Sequence of chain 32.B:
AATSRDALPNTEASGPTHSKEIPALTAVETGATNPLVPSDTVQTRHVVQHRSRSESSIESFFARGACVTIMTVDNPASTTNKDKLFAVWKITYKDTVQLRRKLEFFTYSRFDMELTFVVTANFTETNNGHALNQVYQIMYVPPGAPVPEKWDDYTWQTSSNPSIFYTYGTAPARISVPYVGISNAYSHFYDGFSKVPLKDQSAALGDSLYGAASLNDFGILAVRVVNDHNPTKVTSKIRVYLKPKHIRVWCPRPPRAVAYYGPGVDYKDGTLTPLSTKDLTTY

Binding-site contacts:
Ligand atom C13 contacts residue PHE237 of chain 32.B at 3.7 Å (hydrophobic).
Ligand atom C18 contacts residue PHE237 of chain 32.B at 3.8 Å (hydrophobic).
Ligand atom C3 contacts residue ALA24 of chain 32.D at 3.5 Å (hydrophobic).
Ligand atom C5 contacts residue TYR159 of chain 32.B at 3.7 Å (hydrophobic).
Ligand atom C23 contacts residue TYR112 of chain 32.B at 3.3 Å (hydrophobic).
Ligand atom C14 contacts residue MET132 of chain 32.B at 3.5 Å (hydrophobic).
Ligand atom C12 contacts residue VAL199 of chain 32.B at 3.7 Å (hydrophobic).
Ligand atom C23 contacts residue PHE237 of chain 32.B at 3.8 Å (hydrophobic).
Ligand atom C5 contacts residue ILE194 of chain 32.B at 3.8 Å (hydrophobic).
Ligand atom C4 contacts residue TYR159 of chain 32.B at 3.7 Å (hydrophobic).
Ligand atom C7 contacts residue VAL196 of chain 32.B at 3.5 Å (hydrophobic).
Ligand atom O24 contacts residue TYR112 of chain 32.B at 3.8 Å.
Ligand atom C21 contacts residue TYR112 of chain 32.B at 3.4 Å (hydrophobic).
Ligand atom O25 contacts residue THR111 of chain 32.B at 3.4 Å (h-bond).
Ligand atom C13 contacts residue MET132 of chain 32.B at 3.8 Å (hydrophobic).
Ligand atom C3 contacts residue TYR159 of chain 32.B at 3.7 Å (hydrophobic).
Ligand atom C4 contacts residue ILE194 of chain 32.B at 3.8 Å (hydrophobic).
Ligand atom C15 contacts residue MET132 of chain 32.B at 3.6 Å (hydrophobic).
Ligand atom C27 contacts residue ASP236 of chain 32.B at 3.6 Å.
Ligand atom N4 contacts residue LEU240 of chain 32.B at 3.3 Å.
Ligand atom C1 contacts residue ILE157 of chain 32.B at 3.4 Å (hydrophobic).
Ligand atom C26 contacts residue THR111 of chain 32.B at 3.6 Å.
Ligand atom C3 contacts residue PRO181 of chain 32.B at 3.7 Å (hydrophobic).
Ligand atom C19 contacts residue PHE237 of chain 32.B at 3.5 Å (hydrophobic).
Ligand atom N3 contacts residue LEU240 of chain 32.B at 3.4 Å.
Ligand atom N6 contacts residue VAL196 of chain 32.B at 3.8 Å.
Ligand atom C4 contacts residue ALA24 of chain 32.D at 3.5 Å (hydrophobic).
Ligand atom C20 contacts residue PHE237 of chain 32.B at 3.4 Å (hydrophobic).
Ligand atom C20 contacts residue TYR112 of chain 32.B at 3.4 Å (hydrophobic).
Ligand atom C8 contacts residue TYR159 of chain 32.B at 3.5 Å (hydrophobic).
Ligand atom C21 contacts residue PHE237 of chain 32.B at 3.7 Å (hydrophobic).
Ligand atom C11 contacts residue LEU134 of chain 32.B at 3.8 Å (hydrophobic).
Ligand atom C1 contacts residue ILE183 of chain 32.B at 3.5 Å (hydrophobic).
Ligand atom O16 contacts residue MET132 of chain 32.B at 3.6 Å.
Ligand atom O25 contacts residue TYR112 of chain 32.B at 3.4 Å.
Ligand atom C10 contacts residue MET132 of chain 32.B at 3.7 Å (hydrophobic).
Ligand atom C26 contacts residue LYS113 of chain 32.B at 3.7 Å.
Ligand atom C7 contacts residue TYR159 of chain 32.B at 3.7 Å (hydrophobic).
Ligand atom C8 contacts residue VAL196 of chain 32.B at 3.7 Å (hydrophobic).
Ligand atom C14 contacts residue VAL199 of chain 32.B at 3.8 Å (hydrophobic).

Sequence of chain 32.D:
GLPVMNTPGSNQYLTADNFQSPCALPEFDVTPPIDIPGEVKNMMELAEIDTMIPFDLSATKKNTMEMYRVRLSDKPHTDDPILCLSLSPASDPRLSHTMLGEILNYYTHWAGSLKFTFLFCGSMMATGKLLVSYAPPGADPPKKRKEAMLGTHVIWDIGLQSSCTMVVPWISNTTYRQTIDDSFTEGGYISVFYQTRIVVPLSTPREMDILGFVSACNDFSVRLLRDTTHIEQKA

A small-molecule ligand and the protein it binds are described below.
Small molecule (SMILES): CCOC(=O)c1ccc(OCCCCC2CCN(c3ccc(C)nn3)CC2)cc1